Sequence of chain 17.E:
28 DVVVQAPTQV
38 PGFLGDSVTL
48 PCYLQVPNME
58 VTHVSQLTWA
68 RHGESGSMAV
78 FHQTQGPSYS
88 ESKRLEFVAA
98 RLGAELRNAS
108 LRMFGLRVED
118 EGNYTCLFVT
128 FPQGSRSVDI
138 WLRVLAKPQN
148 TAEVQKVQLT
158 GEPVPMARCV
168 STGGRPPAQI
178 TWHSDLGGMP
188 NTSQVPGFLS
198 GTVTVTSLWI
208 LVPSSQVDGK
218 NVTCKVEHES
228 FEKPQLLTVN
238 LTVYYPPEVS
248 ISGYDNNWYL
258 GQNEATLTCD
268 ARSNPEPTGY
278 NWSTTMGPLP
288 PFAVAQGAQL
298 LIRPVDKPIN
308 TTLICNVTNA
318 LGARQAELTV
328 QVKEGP

A protein and the small-molecule ligand that binds it are described below.
Small molecule (SMILES): CC(=O)N[C@H]1[C@H](O[C@H]2[C@H](O)[C@@H](NC(C)=O)CO[C@@H]2CO)O[C@H](CO)[C@@H](O)[C@@H]1O

Binding-site contacts:
Ligand atom O5 contacts residue ASN188 of chain 17.E at 2.3 Å (h-bond).
Ligand atom O7 contacts residue ASN188 of chain 17.E at 4.2 Å.
Ligand atom C4 contacts residue ASN188 of chain 17.E at 4.2 Å.
Ligand atom C7 contacts residue ASN188 of chain 17.E at 3.9 Å.
Ligand atom C1 contacts residue ASN188 of chain 17.E at 1.4 Å.
Ligand atom N2 contacts residue ASN188 of chain 17.E at 3.1 Å (h-bond).
Ligand atom C2 contacts residue ASN188 of chain 17.E at 2.6 Å.
Ligand atom C5 contacts residue ASN188 of chain 17.E at 3.6 Å.
Ligand atom O6 contacts residue ASN188 of chain 17.E at 4.5 Å.
Ligand atom C3 contacts residue ASN188 of chain 17.E at 3.9 Å.